Binding-site contacts:
Ligand atom O4 contacts residue VAL178 of chain 1.A at 4.0 Å.
Ligand atom C6 contacts residue LEU123 of chain 1.A at 4.4 Å (hydrophobic).
Ligand atom O4 contacts residue GLY181 of chain 1.A at 2.8 Å (h-bond).
Ligand atom O5 contacts residue LEU123 of chain 1.A at 4.0 Å.
Ligand atom C4 contacts residue ASN180 of chain 1.A at 3.8 Å.
Ligand atom C3 contacts residue VAL178 of chain 1.A at 4.1 Å (hydrophobic).
Ligand atom N2 contacts residue ASN144 of chain 1.A at 3.3 Å (h-bond).
Ligand atom O3 contacts residue VAL178 of chain 1.A at 3.9 Å.
Ligand atom O3 contacts residue GLN121 of chain 1.A at 2.9 Å (h-bond).
Ligand atom O4 contacts residue ASN180 of chain 1.A at 3.1 Å (h-bond).
Ligand atom C4 contacts residue LEU123 of chain 1.A at 4.5 Å (hydrophobic).
Ligand atom C4 contacts residue VAL178 of chain 1.A at 3.8 Å (hydrophobic).
Ligand atom C1 contacts residue ARG5 of chain 1.A at 4.2 Å.
Ligand atom C6 contacts residue TRP12 of chain 1.A at 3.6 Å (hydrophobic).
Ligand atom O7 contacts residue TRP12 of chain 1.A at 4.4 Å.
Ligand atom C5 contacts residue ASN144 of chain 1.A at 3.3 Å.
Ligand atom O4 contacts residue CYS179 of chain 1.A at 3.9 Å.
Ligand atom O6 contacts residue ASN144 of chain 1.A at 4.4 Å.
Ligand atom C3 contacts residue CYS122 of chain 1.A at 4.3 Å (hydrophobic).
Ligand atom O3 contacts residue ASN180 of chain 1.A at 2.8 Å (h-bond).
Ligand atom O3 contacts residue CYS122 of chain 1.A at 4.0 Å.
Ligand atom C4 contacts residue GLY181 of chain 1.A at 4.1 Å.
Ligand atom O3 contacts residue CYS179 of chain 1.A at 3.5 Å.
Ligand atom O5 contacts residue ASN144 of chain 1.A at 1.9 Å (h-bond).
Ligand atom C4 contacts residue ASN144 of chain 1.A at 4.0 Å.
Ligand atom C6 contacts residue LEU123 of chain 1.A at 4.4 Å (hydrophobic).
Ligand atom O7 contacts residue ASN144 of chain 1.A at 3.4 Å (h-bond).
Ligand atom O2 contacts residue GLN121 of chain 1.A at 4.0 Å.
Ligand atom C5 contacts residue LEU123 of chain 1.A at 4.2 Å (hydrophobic).
Ligand atom C3 contacts residue GLN121 of chain 1.A at 3.8 Å.
Ligand atom C6 contacts residue ASN144 of chain 1.A at 4.2 Å.
Ligand atom O7 contacts residue GLN121 of chain 1.A at 4.1 Å.
Ligand atom C3 contacts residue ASN144 of chain 1.A at 3.8 Å.
Ligand atom C6 contacts residue VAL178 of chain 1.A at 3.9 Å (hydrophobic).
Ligand atom O5 contacts residue ARG5 of chain 1.A at 4.3 Å.
Ligand atom C2 contacts residue ASN144 of chain 1.A at 2.6 Å.
Ligand atom C7 contacts residue ASN144 of chain 1.A at 3.7 Å.
Ligand atom C3 contacts residue ASN180 of chain 1.A at 3.9 Å.
Ligand atom C4 contacts residue CYS179 of chain 1.A at 4.4 Å (hydrophobic).
Ligand atom C1 contacts residue ASN144 of chain 1.A at 1.5 Å.

A small-molecule ligand and the protein it binds are described below.
Small molecule (SMILES): CC(=O)N[C@H]1[C@H](O[C@H]2[C@H](O)[C@@H](NC(C)=O)CO[C@@H]2CO[C@@H]2O[C@@H](C)[C@@H](O)[C@@H](O)[C@@H]2O)O[C@H](CO)[C@@H](O)[C@@H]1O

Sequence of chain 1.A:
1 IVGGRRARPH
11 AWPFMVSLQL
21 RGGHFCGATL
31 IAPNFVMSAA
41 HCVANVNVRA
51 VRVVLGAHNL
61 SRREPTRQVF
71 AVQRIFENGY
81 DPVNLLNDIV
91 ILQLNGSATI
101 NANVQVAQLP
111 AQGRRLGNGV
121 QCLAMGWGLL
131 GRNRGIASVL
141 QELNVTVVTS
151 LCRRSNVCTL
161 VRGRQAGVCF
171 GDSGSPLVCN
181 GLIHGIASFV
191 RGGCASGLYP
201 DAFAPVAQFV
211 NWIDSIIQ